Sequence of chain 3.A:
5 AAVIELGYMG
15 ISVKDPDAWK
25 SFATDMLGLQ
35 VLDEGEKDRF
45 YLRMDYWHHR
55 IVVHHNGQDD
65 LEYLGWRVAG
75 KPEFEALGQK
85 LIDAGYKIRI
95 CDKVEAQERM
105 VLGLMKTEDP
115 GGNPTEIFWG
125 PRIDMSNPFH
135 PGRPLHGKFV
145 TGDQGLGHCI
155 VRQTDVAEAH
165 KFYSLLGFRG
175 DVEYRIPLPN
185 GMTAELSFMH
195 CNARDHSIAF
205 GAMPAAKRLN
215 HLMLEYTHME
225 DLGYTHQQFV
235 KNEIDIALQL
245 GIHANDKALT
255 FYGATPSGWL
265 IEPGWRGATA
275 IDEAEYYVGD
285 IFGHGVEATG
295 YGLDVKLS

The protein below binds the small molecule below.
Small molecule (SMILES): Oc1cccc(-c2ccccc2)c1O

Binding-site contacts:
Ligand atom CK3 contacts residue HIS247 of chain 3.A at 3.4 Å.
Ligand atom CKB contacts residue GOL1 of chain 3.H at 1.8 Å.
Ligand atom CKC contacts residue LEU190 of chain 3.A at 3.5 Å (hydrophobic).
Ligand atom CKC contacts residue ILE154 of chain 3.A at 3.1 Å (hydrophobic).
Ligand atom OK2 contacts residue TYR256 of chain 3.A at 2.5 Å (h-bond).
Ligand atom CK3 contacts residue TYR256 of chain 3.A at 3.0 Å (hydrophobic).
Ligand atom CK2 contacts residue GOL1 of chain 3.H at 0.6 Å.
Ligand atom CKA contacts residue GOL1 of chain 3.H at 1.4 Å.
Ligand atom CKA contacts residue LEU297 of chain 3.A at 3.0 Å (hydrophobic).
Ligand atom CK4 contacts residue HIS247 of chain 3.A at 3.1 Å.
Ligand atom CK8 contacts residue TYR256 of chain 3.A at 3.4 Å (hydrophobic).
Ligand atom CK7 contacts residue GOL1 of chain 3.H at 1.0 Å.
Ligand atom CK5 contacts residue HIS247 of chain 3.A at 3.0 Å.
Ligand atom CK3 contacts residue GOL1 of chain 3.H at 0.9 Å.
Ligand atom CK3 contacts residue FE21 of chain 3.C at 3.1 Å.
Ligand atom CK6 contacts residue GOL1 of chain 3.H at 2.0 Å.
Ligand atom OK1 contacts residue HIS200 of chain 3.A at 2.9 Å (h-bond).
Ligand atom OK2 contacts residue GOL1 of chain 3.H at 2.2 Å (h-bond).
Ligand atom OK2 contacts residue FE21 of chain 3.C at 2.3 Å.
Ligand atom CKC contacts residue GOL1 of chain 3.H at 2.1 Å.
Ligand atom CKB contacts residue LEU190 of chain 3.A at 3.3 Å (hydrophobic).
Ligand atom OK1 contacts residue HIS152 of chain 3.A at 3.2 Å.
Ligand atom CK1 contacts residue PHE192 of chain 3.A at 3.4 Å (hydrophobic).
Ligand atom CK9 contacts residue GOL1 of chain 3.H at 1.4 Å.
Ligand atom OK1 contacts residue FE21 of chain 3.C at 2.4 Å.
Ligand atom CK5 contacts residue ASN249 of chain 3.A at 3.1 Å.
Ligand atom CK6 contacts residue HIS247 of chain 3.A at 3.1 Å.
Ligand atom CK1 contacts residue HIS247 of chain 3.A at 3.4 Å.
Ligand atom CK4 contacts residue FE21 of chain 3.C at 3.1 Å.
Ligand atom CK8 contacts residue GOL1 of chain 3.H at 1.6 Å.
Ligand atom CK5 contacts residue ASP250 of chain 3.A at 2.9 Å.
Ligand atom CK5 contacts residue GOL1 of chain 3.H at 2.0 Å.
Ligand atom CK4 contacts residue GOL1 of chain 3.H at 1.5 Å.
Ligand atom OK1 contacts residue GOL1 of chain 3.H at 2.8 Å (h-bond).
Ligand atom CKB contacts residue ILE154 of chain 3.A at 3.4 Å (hydrophobic).
Ligand atom CK1 contacts residue GOL1 of chain 3.H at 1.2 Å.
Ligand atom CK6 contacts residue ASN249 of chain 3.A at 3.1 Å.
Ligand atom CK2 contacts residue HIS247 of chain 3.A at 3.2 Å.
Ligand atom OK2 contacts residue HIS215 of chain 3.A at 3.0 Å (h-bond).
Ligand atom OK1 contacts residue ASP250 of chain 3.A at 3.3 Å (salt-bridge).